Sequence of chain 1.J:
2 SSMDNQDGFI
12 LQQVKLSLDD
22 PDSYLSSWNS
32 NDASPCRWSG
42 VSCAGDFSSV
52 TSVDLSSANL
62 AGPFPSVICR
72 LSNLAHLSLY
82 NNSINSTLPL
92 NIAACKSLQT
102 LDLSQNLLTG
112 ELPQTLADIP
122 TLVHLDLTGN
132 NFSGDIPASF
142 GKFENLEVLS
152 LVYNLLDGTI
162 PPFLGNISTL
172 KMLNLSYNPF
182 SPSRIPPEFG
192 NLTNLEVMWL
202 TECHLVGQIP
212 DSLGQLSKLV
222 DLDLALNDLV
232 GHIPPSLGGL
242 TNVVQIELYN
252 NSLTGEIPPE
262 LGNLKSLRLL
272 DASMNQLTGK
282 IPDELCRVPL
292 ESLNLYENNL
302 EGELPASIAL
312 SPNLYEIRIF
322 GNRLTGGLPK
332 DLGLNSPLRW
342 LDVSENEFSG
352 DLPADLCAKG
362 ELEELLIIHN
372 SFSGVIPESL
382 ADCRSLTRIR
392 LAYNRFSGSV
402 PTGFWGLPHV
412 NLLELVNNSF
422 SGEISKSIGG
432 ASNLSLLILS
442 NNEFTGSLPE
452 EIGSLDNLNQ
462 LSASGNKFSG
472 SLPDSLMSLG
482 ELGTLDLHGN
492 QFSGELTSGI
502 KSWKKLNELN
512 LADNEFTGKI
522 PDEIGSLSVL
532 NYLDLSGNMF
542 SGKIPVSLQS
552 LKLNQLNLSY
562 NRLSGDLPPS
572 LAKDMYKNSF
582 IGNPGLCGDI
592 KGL

Binding-site contacts:
Ligand atom C4 contacts residue ASN434 of chain 1.J at 4.2 Å.
Ligand atom O6 contacts residue THR388 of chain 1.J at 4.1 Å.
Ligand atom O5 contacts residue ASN434 of chain 1.J at 2.3 Å (h-bond).
Ligand atom C3 contacts residue ASN434 of chain 1.J at 3.7 Å.
Ligand atom O5 contacts residue HIS410 of chain 1.J at 3.9 Å.
Ligand atom C6 contacts residue ASN412 of chain 1.J at 4.5 Å.
Ligand atom C2 contacts residue ASN434 of chain 1.J at 2.4 Å.
Ligand atom O7 contacts residue HIS410 of chain 1.J at 3.1 Å (h-bond).
Ligand atom N2 contacts residue ASN434 of chain 1.J at 2.9 Å (h-bond).
Ligand atom C7 contacts residue HIS410 of chain 1.J at 4.2 Å.
Ligand atom O5 contacts residue ASN412 of chain 1.J at 3.9 Å.
Ligand atom C1 contacts residue ASN434 of chain 1.J at 1.4 Å.
Ligand atom O6 contacts residue ASN412 of chain 1.J at 3.2 Å.
Ligand atom C7 contacts residue ASN434 of chain 1.J at 3.3 Å.
Ligand atom O7 contacts residue ASN434 of chain 1.J at 3.3 Å (h-bond).
Ligand atom C1 contacts residue HIS410 of chain 1.J at 4.2 Å.
Ligand atom C5 contacts residue ASN434 of chain 1.J at 3.6 Å.
Ligand atom C8 contacts residue ASN434 of chain 1.J at 4.4 Å.

The small molecule below binds the protein below.
Small molecule (SMILES): CC(=O)N[C@H]1CO[C@H](CO)[C@@H](OC2O[C@H](CO)[C@@H](O)[C@H](O)[C@H]2NC(C)=O)[C@@H]1O